Binding-site contacts:
Ligand atom N2 contacts residue ASN83 of chain 1.G at 2.9 Å (h-bond).
Ligand atom C3 contacts residue ASN83 of chain 1.G at 3.8 Å.
Ligand atom O5 contacts residue ASN83 of chain 1.G at 2.3 Å (h-bond).
Ligand atom C8 contacts residue ASN83 of chain 1.G at 3.3 Å.
Ligand atom C7 contacts residue ASN83 of chain 1.G at 3.3 Å.
Ligand atom C1 contacts residue ASN83 of chain 1.G at 1.4 Å.
Ligand atom O7 contacts residue ASN83 of chain 1.G at 4.1 Å.
Ligand atom C5 contacts residue ASN83 of chain 1.G at 3.6 Å.
Ligand atom C4 contacts residue ASN83 of chain 1.G at 4.2 Å.
Ligand atom C2 contacts residue ASN83 of chain 1.G at 2.5 Å.

Sequence of chain 1.G:
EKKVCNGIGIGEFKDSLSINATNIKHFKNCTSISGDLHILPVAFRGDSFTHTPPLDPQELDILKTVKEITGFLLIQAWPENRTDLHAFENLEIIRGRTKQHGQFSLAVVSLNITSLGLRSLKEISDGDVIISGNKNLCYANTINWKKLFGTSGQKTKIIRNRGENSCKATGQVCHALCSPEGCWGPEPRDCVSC

The protein below binds the small molecule below.
Small molecule (SMILES): CC(=O)N[C@@H]1[C@@H](O)[C@H](O)[C@@H](CO)O[C@H]1O